A protein and the small-molecule ligand that binds it are described below.
Small molecule (SMILES): CC(=O)N[C@@H]1[C@@H](O)[C@H](O)[C@@H](CO)O[C@H]1O

Sequence of chain 1.C:
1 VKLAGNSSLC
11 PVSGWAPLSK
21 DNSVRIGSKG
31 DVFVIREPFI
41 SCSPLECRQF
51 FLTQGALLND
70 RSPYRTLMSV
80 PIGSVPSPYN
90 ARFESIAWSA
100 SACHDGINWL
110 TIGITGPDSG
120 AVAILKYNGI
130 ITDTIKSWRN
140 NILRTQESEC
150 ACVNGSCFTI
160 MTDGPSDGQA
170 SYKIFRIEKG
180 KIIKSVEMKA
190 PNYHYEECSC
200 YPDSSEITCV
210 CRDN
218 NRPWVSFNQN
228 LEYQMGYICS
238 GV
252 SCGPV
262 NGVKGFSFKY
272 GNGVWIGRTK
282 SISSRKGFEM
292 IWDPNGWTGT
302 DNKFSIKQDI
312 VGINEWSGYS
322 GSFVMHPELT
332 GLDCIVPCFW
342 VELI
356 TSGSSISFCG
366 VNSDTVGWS

Binding-site contacts:
Ligand atom C5 contacts residue ASN153 of chain 1.C at 3.7 Å.
Ligand atom C3 contacts residue ASN153 of chain 1.C at 3.8 Å.
Ligand atom C4 contacts residue ASN153 of chain 1.C at 4.2 Å.
Ligand atom C7 contacts residue GLN226 of chain 1.C at 3.8 Å.
Ligand atom O5 contacts residue ASN153 of chain 1.C at 2.4 Å (h-bond).
Ligand atom O7 contacts residue ASN153 of chain 1.C at 3.6 Å.
Ligand atom N2 contacts residue ASN153 of chain 1.C at 2.9 Å (h-bond).
Ligand atom C8 contacts residue GLN226 of chain 1.C at 3.8 Å.
Ligand atom C2 contacts residue ASN153 of chain 1.C at 2.5 Å.
Ligand atom C8 contacts residue ASN153 of chain 1.C at 4.1 Å.
Ligand atom O7 contacts residue GLN226 of chain 1.C at 3.4 Å (h-bond).
Ligand atom C1 contacts residue ASN153 of chain 1.C at 1.5 Å.
Ligand atom C7 contacts residue ASN153 of chain 1.C at 3.3 Å.